Binding-site contacts:
Ligand atom P02 contacts residue HIS209 of chain 1.A at 3.5 Å.
Ligand atom N15 contacts residue GLY178 of chain 1.A at 4.1 Å.
Ligand atom O22 contacts residue CYS167 of chain 1.A at 3.6 Å.
Ligand atom O01 contacts residue HIS209 of chain 1.A at 3.6 Å.
Ligand atom N16 contacts residue ASN179 of chain 1.A at 3.5 Å.
Ligand atom N15 contacts residue ASN179 of chain 1.A at 3.5 Å (h-bond).
Ligand atom N16 contacts residue PHE31 of chain 1.A at 4.0 Å.
Ligand atom C08 contacts residue ARG174 of chain 1.A at 4.1 Å.
Ligand atom C07 contacts residue PHE31 of chain 1.A at 3.4 Å (hydrophobic).
Ligand atom O01 contacts residue HIS148 of chain 1.A at 3.9 Å.
Ligand atom C20 contacts residue ASP87 of chain 1.A at 4.2 Å.
Ligand atom C05 contacts residue PHE31 of chain 1.A at 4.1 Å (hydrophobic).
Ligand atom O01 contacts residue ARG174 of chain 1.A at 2.7 Å (salt-bridge).
Ligand atom C19 contacts residue TRP56 of chain 1.A at 3.4 Å (hydrophobic).
Ligand atom N06 contacts residue PHE31 of chain 1.A at 3.8 Å.
Ligand atom C14 contacts residue ARG174 of chain 1.A at 3.2 Å.
Ligand atom C10 contacts residue PHE31 of chain 1.A at 3.6 Å (hydrophobic).
Ligand atom C18 contacts residue PHE31 of chain 1.A at 4.1 Å (hydrophobic).
Ligand atom P02 contacts residue HIS148 of chain 1.A at 3.6 Å.
Ligand atom O22 contacts residue HIS209 of chain 1.A at 3.0 Å (h-bond).
Ligand atom C09 contacts residue PHE31 of chain 1.A at 3.8 Å (hydrophobic).
Ligand atom O22 contacts residue ZN1 of chain 1.D at 3.7 Å.
Ligand atom C03 contacts residue TYR36 of chain 1.A at 3.8 Å (hydrophobic).
Ligand atom C03 contacts residue HIS209 of chain 1.A at 3.5 Å.
Ligand atom C09 contacts residue ARG174 of chain 1.A at 4.1 Å.
Ligand atom P02 contacts residue ZN1 of chain 1.C at 3.1 Å.
Ligand atom C08 contacts residue PHE31 of chain 1.A at 3.5 Å (hydrophobic).
Ligand atom C03 contacts residue ZN1 of chain 1.C at 3.8 Å.
Ligand atom C20 contacts residue TRP56 of chain 1.A at 3.8 Å (hydrophobic).
Ligand atom O21 contacts residue HIS148 of chain 1.A at 3.1 Å.
Ligand atom C13 contacts residue ARG174 of chain 1.A at 3.5 Å.
Ligand atom P02 contacts residue ARG174 of chain 1.A at 4.0 Å.
Ligand atom C14 contacts residue TYR36 of chain 1.A at 4.1 Å (hydrophobic).
Ligand atom C18 contacts residue TRP56 of chain 1.A at 4.0 Å (hydrophobic).
Ligand atom N15 contacts residue PHE31 of chain 1.A at 3.9 Å.
Ligand atom O22 contacts residue ASP87 of chain 1.A at 3.3 Å (salt-bridge).
Ligand atom C17 contacts residue PHE31 of chain 1.A at 3.7 Å (hydrophobic).
Ligand atom O01 contacts residue ZN1 of chain 1.C at 3.8 Å.
Ligand atom O22 contacts residue ZN1 of chain 1.C at 1.7 Å.
Ligand atom O22 contacts residue HIS148 of chain 1.A at 3.4 Å.

Sequence of chain 1.A:
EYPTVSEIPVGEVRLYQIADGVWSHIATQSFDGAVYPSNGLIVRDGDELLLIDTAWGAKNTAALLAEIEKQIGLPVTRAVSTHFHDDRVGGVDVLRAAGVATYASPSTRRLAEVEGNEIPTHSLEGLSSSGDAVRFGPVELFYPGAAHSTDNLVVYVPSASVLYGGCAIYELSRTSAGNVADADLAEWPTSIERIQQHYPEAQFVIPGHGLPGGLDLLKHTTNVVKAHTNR

The protein below binds the small molecule below.
Small molecule (SMILES): O=P(O)(O)Cc1ccccc1-n1cc(-c2ccccc2)nn1